A protein and the small-molecule ligand that binds it are described below.
Small molecule (SMILES): NC(N)=NCCC[C@H](NC(=O)[C@@H]1CCCN1C(=O)[C@H](N)Cc1ccccc1)C(=O)O

Binding-site contacts:
Ligand atom NH1 contacts residue GLY238 of chain 1.B at 3.6 Å.
Ligand atom N contacts residue SER226 of chain 1.B at 3.0 Å (h-bond).
Ligand atom CA contacts residue GLY228 of chain 1.B at 3.4 Å.
Ligand atom CA contacts residue SER205 of chain 1.B at 3.0 Å.
Ligand atom NH2 contacts residue GLY230 of chain 1.B at 3.0 Å (h-bond).
Ligand atom O contacts residue TRP50 of chain 1.B at 3.7 Å.
Ligand atom CD contacts residue TRP227 of chain 1.B at 3.5 Å (hydrophobic).
Ligand atom N contacts residue GLY228 of chain 1.B at 2.8 Å (h-bond).
Ligand atom CZ contacts residue ALA200 of chain 1.B at 3.3 Å (hydrophobic).
Ligand atom CB contacts residue CYS201 of chain 1.B at 3.7 Å (hydrophobic).
Ligand atom CD contacts residue TRP50 of chain 1.B at 3.7 Å (hydrophobic).
Ligand atom NE contacts residue GLY228 of chain 1.B at 3.5 Å (h-bond).
Ligand atom CB contacts residue HIS43 of chain 1.B at 3.5 Å.
Ligand atom O contacts residue SER205 of chain 1.B at 2.9 Å (h-bond).
Ligand atom N contacts residue SER205 of chain 1.B at 3.1 Å (h-bond).
Ligand atom CG contacts residue TYR47 of chain 1.B at 3.6 Å (hydrophobic).
Ligand atom O contacts residue CYS201 of chain 1.B at 3.7 Å.
Ligand atom CE1 contacts residue TYR47 of chain 1.B at 3.7 Å (hydrophobic).
Ligand atom N contacts residue HIS43 of chain 1.B at 3.5 Å (h-bond).
Ligand atom CB contacts residue SER205 of chain 1.B at 3.0 Å.
Ligand atom CE2 contacts residue LEU96 of chain 1.B at 3.7 Å (hydrophobic).
Ligand atom NH1 contacts residue ALA200 of chain 1.B at 3.2 Å (h-bond).
Ligand atom NH1 contacts residue ASP199 of chain 1.B at 2.9 Å (salt-bridge).
Ligand atom NH2 contacts residue ALA200 of chain 1.B at 3.5 Å (h-bond).
Ligand atom O contacts residue GLY228 of chain 1.B at 3.1 Å (h-bond).
Ligand atom O contacts residue ASP204 of chain 1.B at 3.5 Å (salt-bridge).
Ligand atom CB contacts residue GLY228 of chain 1.B at 3.2 Å.
Ligand atom CD2 contacts residue TRP227 of chain 1.B at 3.7 Å (hydrophobic).
Ligand atom O contacts residue GLY203 of chain 1.B at 2.9 Å (h-bond).
Ligand atom CA contacts residue SER226 of chain 1.B at 3.7 Å.
Ligand atom OXT contacts residue HIS43 of chain 1.B at 2.8 Å (h-bond).
Ligand atom NH2 contacts residue ASP199 of chain 1.B at 2.8 Å (salt-bridge).
Ligand atom CZ contacts residue ASP199 of chain 1.B at 3.6 Å.
Ligand atom CD contacts residue GLY228 of chain 1.B at 3.7 Å.
Ligand atom NE contacts residue TRP227 of chain 1.B at 3.7 Å.
Ligand atom CZ contacts residue GLU94 of chain 1.B at 3.3 Å.
Ligand atom OXT contacts residue SER205 of chain 1.B at 2.9 Å (h-bond).
Ligand atom C contacts residue SER205 of chain 1.B at 2.7 Å.
Ligand atom O contacts residue GLU202 of chain 1.B at 3.6 Å.
Ligand atom O contacts residue TRP227 of chain 1.B at 3.2 Å.

Sequence of chain 1.B:
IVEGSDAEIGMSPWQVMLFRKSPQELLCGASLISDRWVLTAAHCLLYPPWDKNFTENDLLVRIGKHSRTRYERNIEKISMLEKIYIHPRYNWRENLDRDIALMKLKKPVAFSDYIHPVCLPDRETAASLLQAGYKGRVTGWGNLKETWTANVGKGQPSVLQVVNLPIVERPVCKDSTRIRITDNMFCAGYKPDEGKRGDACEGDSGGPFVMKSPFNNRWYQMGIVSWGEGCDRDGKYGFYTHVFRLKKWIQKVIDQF